Binding-site contacts:
Ligand atom N contacts residue GLU155 of chain 1.G at 2.9 Å (salt-bridge).
Ligand atom NE2 contacts residue PHE200 of chain 1.G at 3.4 Å.
Ligand atom CG contacts residue TYR62 of chain 1.A at 3.7 Å (hydrophobic).
Ligand atom CA contacts residue SER156 of chain 1.G at 4.3 Å.
Ligand atom CA contacts residue TYR157 of chain 1.G at 3.9 Å (hydrophobic).
Ligand atom CG contacts residue PHE200 of chain 1.G at 4.3 Å (hydrophobic).
Ligand atom CB contacts residue TYR97 of chain 1.G at 3.8 Å (hydrophobic).
Ligand atom ND1 contacts residue THR202 of chain 1.G at 4.0 Å.
Ligand atom CA contacts residue TYR97 of chain 1.G at 3.9 Å (hydrophobic).
Ligand atom CA contacts residue TYR205 of chain 1.G at 3.8 Å (hydrophobic).
Ligand atom NE2 contacts residue TYR62 of chain 1.A at 3.6 Å.
Ligand atom CD2 contacts residue ASP43 of chain 1.A at 3.6 Å.
Ligand atom CA contacts residue GLU155 of chain 1.G at 3.4 Å.
Ligand atom CE1 contacts residue PHE200 of chain 1.G at 3.9 Å (hydrophobic).
Ligand atom N contacts residue TYR205 of chain 1.G at 3.5 Å.
Ligand atom CD2 contacts residue TYR62 of chain 1.A at 3.6 Å (hydrophobic).
Ligand atom CE1 contacts residue GLN64 of chain 1.A at 4.5 Å.
Ligand atom CB contacts residue GLU155 of chain 1.G at 4.2 Å.
Ligand atom CB contacts residue TYR62 of chain 1.A at 3.8 Å (hydrophobic).
Ligand atom CA contacts residue PHE200 of chain 1.G at 3.8 Å (hydrophobic).
Ligand atom N contacts residue TYR157 of chain 1.G at 3.1 Å (h-bond).
Ligand atom CB contacts residue TYR157 of chain 1.G at 4.0 Å (hydrophobic).
Ligand atom N contacts residue TYR97 of chain 1.G at 3.6 Å (h-bond).
Ligand atom CE1 contacts residue ASP43 of chain 1.A at 3.5 Å.
Ligand atom ND1 contacts residue TYR62 of chain 1.A at 4.3 Å.
Ligand atom CE1 contacts residue TYR62 of chain 1.A at 4.1 Å (hydrophobic).
Ligand atom NE2 contacts residue ASP43 of chain 1.A at 2.5 Å (salt-bridge).
Ligand atom ND1 contacts residue GLN64 of chain 1.A at 4.3 Å.
Ligand atom N contacts residue SER156 of chain 1.G at 2.9 Å (h-bond).
Ligand atom CD2 contacts residue PHE200 of chain 1.G at 3.5 Å (hydrophobic).
Ligand atom ND1 contacts residue PHE200 of chain 1.G at 4.5 Å.

Sequence of chain 1.A:
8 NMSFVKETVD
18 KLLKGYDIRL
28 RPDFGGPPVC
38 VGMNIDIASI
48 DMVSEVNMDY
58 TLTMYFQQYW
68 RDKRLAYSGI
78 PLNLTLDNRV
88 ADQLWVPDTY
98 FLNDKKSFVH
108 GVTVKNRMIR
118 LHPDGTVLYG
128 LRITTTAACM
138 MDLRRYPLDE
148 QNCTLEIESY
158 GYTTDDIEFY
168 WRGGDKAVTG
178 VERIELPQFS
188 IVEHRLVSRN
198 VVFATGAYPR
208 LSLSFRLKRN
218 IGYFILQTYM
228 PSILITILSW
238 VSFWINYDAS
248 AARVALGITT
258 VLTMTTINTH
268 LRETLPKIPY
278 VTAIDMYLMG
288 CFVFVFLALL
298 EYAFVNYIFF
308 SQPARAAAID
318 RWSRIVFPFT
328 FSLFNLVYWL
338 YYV

Sequence of chain 1.G:
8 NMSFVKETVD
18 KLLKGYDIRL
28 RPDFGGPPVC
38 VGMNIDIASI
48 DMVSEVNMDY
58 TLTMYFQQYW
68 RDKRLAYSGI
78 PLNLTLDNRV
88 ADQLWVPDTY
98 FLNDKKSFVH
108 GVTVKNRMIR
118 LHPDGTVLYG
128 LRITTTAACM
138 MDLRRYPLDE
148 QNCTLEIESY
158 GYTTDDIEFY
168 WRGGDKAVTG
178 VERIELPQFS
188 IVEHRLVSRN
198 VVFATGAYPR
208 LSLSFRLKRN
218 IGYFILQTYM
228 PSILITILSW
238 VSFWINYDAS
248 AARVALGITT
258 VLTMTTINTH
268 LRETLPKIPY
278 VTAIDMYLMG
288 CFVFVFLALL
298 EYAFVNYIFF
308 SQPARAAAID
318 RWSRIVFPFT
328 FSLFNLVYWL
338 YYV

The small molecule below binds the protein below.
Small molecule (SMILES): NCCc1c[nH]cn1